Binding-site contacts:
Ligand atom C1 contacts residue TYR458 of chain 1.D at 3.6 Å (hydrophobic).
Ligand atom O2 contacts residue PRO456 of chain 1.D at 3.7 Å.
Ligand atom O3 contacts residue GLY390 of chain 1.D at 3.3 Å (h-bond).
Ligand atom C4 contacts residue GLU396 of chain 1.D at 4.2 Å.
Ligand atom O3 contacts residue GLY390 of chain 1.D at 4.5 Å.
Ligand atom C1 contacts residue GLY390 of chain 1.D at 4.3 Å.
Ligand atom O3 contacts residue ASP392 of chain 1.D at 3.3 Å (salt-bridge).
Ligand atom O4 contacts residue GLU396 of chain 1.D at 3.5 Å (salt-bridge).
Ligand atom O4 contacts residue LEU383 of chain 1.D at 3.7 Å.
Ligand atom O1 contacts residue PRO456 of chain 1.D at 4.3 Å.
Ligand atom O3 contacts residue GLU396 of chain 1.D at 3.0 Å (salt-bridge).
Ligand atom C3 contacts residue GLU396 of chain 1.D at 4.0 Å.
Ligand atom O2 contacts residue GLY390 of chain 1.D at 4.4 Å.
Ligand atom O3 contacts residue LEU383 of chain 1.D at 4.3 Å.
Ligand atom O2 contacts residue ALA391 of chain 1.D at 3.6 Å.
Ligand atom O4 contacts residue LYS400 of chain 1.D at 3.1 Å (salt-bridge).
Ligand atom C3 contacts residue LYS400 of chain 1.D at 4.1 Å.
Ligand atom O1 contacts residue TYR458 of chain 1.D at 2.7 Å (h-bond).
Ligand atom C3 contacts residue LEU383 of chain 1.D at 4.3 Å (hydrophobic).
Ligand atom C2 contacts residue ALA391 of chain 1.D at 4.5 Å (hydrophobic).
Ligand atom O3 contacts residue ALA391 of chain 1.D at 3.6 Å.
Ligand atom C3 contacts residue ALA391 of chain 1.D at 4.0 Å (hydrophobic).
Ligand atom C3 contacts residue GLY390 of chain 1.D at 4.3 Å.
Ligand atom O1 contacts residue LEU383 of chain 1.D at 4.5 Å.
Ligand atom C3 contacts residue GLY390 of chain 1.D at 4.1 Å.
Ligand atom C1 contacts residue PRO456 of chain 1.D at 4.0 Å (hydrophobic).
Ligand atom O3 contacts residue LYS400 of chain 1.D at 4.3 Å.
Ligand atom O3 contacts residue LYS400 of chain 1.D at 4.5 Å.
Ligand atom C4 contacts residue LYS400 of chain 1.D at 4.2 Å.
Ligand atom C2 contacts residue ASP392 of chain 1.D at 3.4 Å.
Ligand atom C3 contacts residue ASP392 of chain 1.D at 4.2 Å.
Ligand atom O2 contacts residue ASP392 of chain 1.D at 2.8 Å (salt-bridge).
Ligand atom O2 contacts residue GLY390 of chain 1.D at 4.2 Å.

This small molecule binds to this protein.
Small molecule (SMILES): OC[C@H]1O[C@@](CO)(O[C@H]2O[C@H](CO)[C@@H](O)[C@H](O)[C@H]2O)[C@@H](O)[C@@H]1O

Sequence of chain 1.D:
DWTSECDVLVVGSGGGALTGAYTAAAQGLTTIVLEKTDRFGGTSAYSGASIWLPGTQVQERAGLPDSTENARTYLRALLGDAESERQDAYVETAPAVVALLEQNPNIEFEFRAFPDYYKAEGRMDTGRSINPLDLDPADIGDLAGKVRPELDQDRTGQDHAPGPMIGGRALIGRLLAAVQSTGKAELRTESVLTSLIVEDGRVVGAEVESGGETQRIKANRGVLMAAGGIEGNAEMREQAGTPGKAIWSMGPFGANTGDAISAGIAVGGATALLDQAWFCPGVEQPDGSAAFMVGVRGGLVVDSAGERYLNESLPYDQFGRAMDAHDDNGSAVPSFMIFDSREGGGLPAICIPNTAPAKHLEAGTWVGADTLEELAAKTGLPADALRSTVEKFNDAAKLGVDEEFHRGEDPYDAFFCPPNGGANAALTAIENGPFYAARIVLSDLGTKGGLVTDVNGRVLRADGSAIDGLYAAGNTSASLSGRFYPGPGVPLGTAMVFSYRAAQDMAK